Binding-site contacts:
Ligand atom O61 contacts residue GLN61 of chain 1.A at 3.4 Å (h-bond).
Ligand atom C57 contacts residue PHE62 of chain 1.A at 4.0 Å (hydrophobic).
Ligand atom O2 contacts residue GLN61 of chain 1.A at 3.0 Å (h-bond).
Ligand atom O61 contacts residue PHE62 of chain 1.A at 4.0 Å.
Ligand atom O6 contacts residue SER83 of chain 1.A at 2.8 Å (h-bond).
Ligand atom C19 contacts residue MET56 of chain 1.A at 3.9 Å (hydrophobic).
Ligand atom C19 contacts residue TRD1 of chain 1.O at 3.6 Å.
Ligand atom C25 contacts residue MET53 of chain 1.A at 4.0 Å (hydrophobic).
Ligand atom O6 contacts residue ALA84 of chain 1.A at 3.7 Å.
Ligand atom C40 contacts residue PHE505 of chain 1.A at 4.0 Å (hydrophobic).
Ligand atom C11 contacts residue SER83 of chain 1.A at 3.2 Å.
Ligand atom O16 contacts residue TRD1 of chain 1.O at 3.6 Å.
Ligand atom O55 contacts residue TRD1 of chain 1.O at 4.1 Å.
Ligand atom O5 contacts residue PRO82 of chain 1.A at 4.1 Å.
Ligand atom C7 contacts residue GLN61 of chain 1.A at 4.0 Å.
Ligand atom C43 contacts residue PHE502 of chain 1.A at 4.2 Å (hydrophobic).
Ligand atom C11 contacts residue ALA84 of chain 1.A at 3.7 Å (hydrophobic).
Ligand atom O6 contacts residue GLN61 of chain 1.A at 3.6 Å.
Ligand atom O2 contacts residue VAL85 of chain 1.A at 3.7 Å.
Ligand atom C34 contacts residue VAL49 of chain 1.A at 4.0 Å (hydrophobic).
Ligand atom O6 contacts residue PRO82 of chain 1.A at 3.8 Å.
Ligand atom C6 contacts residue MET56 of chain 1.A at 4.1 Å (hydrophobic).
Ligand atom C11 contacts residue GLN61 of chain 1.A at 3.6 Å.
Ligand atom C25 contacts residue TRD1 of chain 1.O at 3.7 Å.
Ligand atom C8 contacts residue GLN61 of chain 1.A at 3.8 Å.
Ligand atom O61 contacts residue MET53 of chain 1.A at 4.0 Å.
Ligand atom C1 contacts residue TRD1 of chain 1.O at 3.9 Å.
Ligand atom C9 contacts residue GLN61 of chain 1.A at 3.7 Å.
Ligand atom O5 contacts residue PHE62 of chain 1.A at 4.0 Å.
Ligand atom C31 contacts residue TRD1 of chain 1.O at 3.9 Å.
Ligand atom C18 contacts residue MET56 of chain 1.A at 3.6 Å (hydrophobic).
Ligand atom O61 contacts residue MET56 of chain 1.A at 3.9 Å.
Ligand atom O5 contacts residue MET56 of chain 1.A at 3.8 Å.
Ligand atom C57 contacts residue GLN61 of chain 1.A at 3.7 Å.
Ligand atom C40 contacts residue PHE502 of chain 1.A at 3.6 Å (hydrophobic).
Ligand atom C18 contacts residue TRD1 of chain 1.O at 4.0 Å.
Ligand atom C34 contacts residue PHE502 of chain 1.A at 3.6 Å (hydrophobic).
Ligand atom O61 contacts residue ALA57 of chain 1.A at 3.5 Å.
Ligand atom C28 contacts residue PHE502 of chain 1.A at 3.9 Å (hydrophobic).
Ligand atom O49 contacts residue TRD1 of chain 1.O at 3.7 Å.

The protein below binds the small molecule below.
Small molecule (SMILES): CCCCCCCCCCO[C@@H]1O[C@H](CO)[C@@H](O[C@H]2O[C@H](CO)[C@@H](O)[C@H](O)[C@H]2O)[C@H](O)[C@H]1O

Sequence of chain 1.A:
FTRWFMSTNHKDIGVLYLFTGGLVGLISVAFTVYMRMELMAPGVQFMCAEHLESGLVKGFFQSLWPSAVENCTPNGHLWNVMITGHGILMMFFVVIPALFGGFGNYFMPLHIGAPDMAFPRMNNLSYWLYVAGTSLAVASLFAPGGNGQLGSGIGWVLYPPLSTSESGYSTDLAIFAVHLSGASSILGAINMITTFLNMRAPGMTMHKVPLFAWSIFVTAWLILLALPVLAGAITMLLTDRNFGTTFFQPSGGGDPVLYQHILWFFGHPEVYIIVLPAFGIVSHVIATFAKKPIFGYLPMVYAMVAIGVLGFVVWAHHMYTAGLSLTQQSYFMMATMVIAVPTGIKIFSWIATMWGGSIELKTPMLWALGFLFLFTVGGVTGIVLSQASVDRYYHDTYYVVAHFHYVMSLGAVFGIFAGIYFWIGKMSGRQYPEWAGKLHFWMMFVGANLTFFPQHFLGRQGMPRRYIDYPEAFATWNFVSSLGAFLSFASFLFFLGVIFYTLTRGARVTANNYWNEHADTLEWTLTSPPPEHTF